Sequence of chain 1.A:
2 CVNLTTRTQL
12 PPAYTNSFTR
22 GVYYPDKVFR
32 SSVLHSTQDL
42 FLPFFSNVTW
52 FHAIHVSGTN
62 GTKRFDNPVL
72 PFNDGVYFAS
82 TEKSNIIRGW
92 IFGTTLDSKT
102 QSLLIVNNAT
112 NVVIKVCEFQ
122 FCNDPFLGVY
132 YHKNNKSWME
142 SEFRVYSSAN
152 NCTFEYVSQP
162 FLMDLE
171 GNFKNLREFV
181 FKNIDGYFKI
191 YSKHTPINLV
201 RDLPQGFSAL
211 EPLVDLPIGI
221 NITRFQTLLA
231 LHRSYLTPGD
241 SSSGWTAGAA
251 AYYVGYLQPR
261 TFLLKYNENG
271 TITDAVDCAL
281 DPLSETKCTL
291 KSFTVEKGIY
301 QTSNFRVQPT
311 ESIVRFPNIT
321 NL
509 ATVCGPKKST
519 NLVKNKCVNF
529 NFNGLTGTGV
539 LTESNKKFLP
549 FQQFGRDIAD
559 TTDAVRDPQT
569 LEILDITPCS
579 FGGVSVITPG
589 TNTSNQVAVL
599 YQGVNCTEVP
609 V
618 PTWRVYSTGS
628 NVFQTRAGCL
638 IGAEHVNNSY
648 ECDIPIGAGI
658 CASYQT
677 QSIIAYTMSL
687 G

Binding-site contacts:
Ligand atom N2 contacts residue ASN112 of chain 1.A at 3.9 Å.
Ligand atom O5 contacts residue ASN109 of chain 1.A at 2.4 Å (h-bond).
Ligand atom C2 contacts residue ASN109 of chain 1.A at 2.4 Å.
Ligand atom C1 contacts residue ASN109 of chain 1.A at 1.4 Å.
Ligand atom O3 contacts residue ASN109 of chain 1.A at 3.0 Å (h-bond).
Ligand atom N2 contacts residue ASN109 of chain 1.A at 3.6 Å.
Ligand atom C1 contacts residue ASN112 of chain 1.A at 3.8 Å.
Ligand atom O5 contacts residue ASN112 of chain 1.A at 3.9 Å.
Ligand atom C4 contacts residue ASN109 of chain 1.A at 4.0 Å.
Ligand atom C6 contacts residue VAL114 of chain 1.A at 3.5 Å (hydrophobic).
Ligand atom C6 contacts residue ASN112 of chain 1.A at 4.5 Å.
Ligand atom C3 contacts residue ASN109 of chain 1.A at 3.2 Å.
Ligand atom C2 contacts residue THR111 of chain 1.A at 3.8 Å.
Ligand atom C5 contacts residue ASN112 of chain 1.A at 3.9 Å.
Ligand atom C8 contacts residue THR111 of chain 1.A at 3.7 Å.
Ligand atom O6 contacts residue PHE144 of chain 1.A at 4.3 Å.
Ligand atom O6 contacts residue VAL114 of chain 1.A at 3.6 Å.
Ligand atom O7 contacts residue THR111 of chain 1.A at 4.3 Å.
Ligand atom C7 contacts residue THR111 of chain 1.A at 3.5 Å.
Ligand atom C5 contacts residue ASN109 of chain 1.A at 3.6 Å.
Ligand atom N2 contacts residue THR111 of chain 1.A at 3.1 Å.
Ligand atom C1 contacts residue THR111 of chain 1.A at 3.7 Å.

The protein below binds the small molecule below.
Small molecule (SMILES): CC(=O)N[C@@H]1[C@@H](O)[C@H](O)[C@@H](CO)O[C@H]1O